This small molecule binds to this protein.
Small molecule (SMILES): O=C(O)c1cc(C(=O)O)n(Cc2ccccc2Cl)n1

Sequence of chain 1.B:
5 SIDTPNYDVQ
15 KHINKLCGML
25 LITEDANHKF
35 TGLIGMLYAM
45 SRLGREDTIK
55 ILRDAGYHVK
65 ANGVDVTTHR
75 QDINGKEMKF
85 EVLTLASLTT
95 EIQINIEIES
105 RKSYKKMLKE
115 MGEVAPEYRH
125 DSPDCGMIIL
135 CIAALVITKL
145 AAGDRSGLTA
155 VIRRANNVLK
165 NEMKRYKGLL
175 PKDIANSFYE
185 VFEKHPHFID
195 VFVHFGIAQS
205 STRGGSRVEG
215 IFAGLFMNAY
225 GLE

Binding-site contacts:
Ligand atom C2 contacts residue ARG105 of chain 1.B at 4.0 Å.
Ligand atom C11 contacts residue ARG105 of chain 1.B at 4.0 Å.
Ligand atom C1 contacts residue LYS19 of chain 1.B at 3.6 Å.
Ligand atom N1 contacts residue HIS124 of chain 1.B at 4.0 Å.
Ligand atom C11 contacts residue TYR108 of chain 1.B at 4.0 Å (hydrophobic).
Ligand atom O2 contacts residue LYS109 of chain 1.B at 4.0 Å.
Ligand atom C9 contacts residue TYR108 of chain 1.B at 3.5 Å (hydrophobic).
Ligand atom C10 contacts residue ARG123 of chain 1.B at 3.8 Å.
Ligand atom C1 contacts residue HIS124 of chain 1.B at 3.9 Å.
Ligand atom C contacts residue ARG105 of chain 1.B at 3.7 Å.
Ligand atom C6 contacts residue HIS124 of chain 1.B at 3.6 Å.
Ligand atom C3 contacts residue HIS124 of chain 1.B at 3.6 Å.
Ligand atom C5 contacts residue ARG105 of chain 1.B at 4.2 Å.
Ligand atom C4 contacts residue HIS124 of chain 1.B at 3.3 Å.
Ligand atom C7 contacts residue TYR108 of chain 1.B at 3.5 Å (hydrophobic).
Ligand atom CL contacts residue HIS124 of chain 1.B at 3.9 Å.
Ligand atom O1 contacts residue ARG123 of chain 1.B at 2.9 Å (salt-bridge).
Ligand atom C3 contacts residue ARG105 of chain 1.B at 3.8 Å.
Ligand atom CL contacts residue ARG105 of chain 1.B at 3.8 Å.
Ligand atom C2 contacts residue MET23 of chain 1.B at 4.0 Å (hydrophobic).
Ligand atom N contacts residue TYR108 of chain 1.B at 3.4 Å.
Ligand atom C1 contacts residue ARG105 of chain 1.B at 3.7 Å.
Ligand atom C1 contacts residue GLU101 of chain 1.B at 4.1 Å.
Ligand atom C6 contacts residue TYR108 of chain 1.B at 3.5 Å (hydrophobic).
Ligand atom O2 contacts residue TYR108 of chain 1.B at 3.9 Å.
Ligand atom C8 contacts residue TYR108 of chain 1.B at 3.9 Å (hydrophobic).
Ligand atom C contacts residue HIS124 of chain 1.B at 3.8 Å.
Ligand atom O2 contacts residue ARG105 of chain 1.B at 3.1 Å.
Ligand atom CL contacts residue SER104 of chain 1.B at 3.5 Å.
Ligand atom C2 contacts residue GLU101 of chain 1.B at 4.1 Å.
Ligand atom C4 contacts residue ARG105 of chain 1.B at 4.2 Å.
Ligand atom CL contacts residue ILE26 of chain 1.B at 4.0 Å.
Ligand atom CL contacts residue TYR108 of chain 1.B at 3.9 Å.
Ligand atom N1 contacts residue TYR108 of chain 1.B at 3.4 Å.
Ligand atom C contacts residue LYS19 of chain 1.B at 3.8 Å.
Ligand atom N1 contacts residue ARG123 of chain 1.B at 3.7 Å.
Ligand atom C10 contacts residue TYR108 of chain 1.B at 3.8 Å (hydrophobic).
Ligand atom O contacts residue TYR108 of chain 1.B at 4.0 Å.
Ligand atom C2 contacts residue HIS124 of chain 1.B at 3.8 Å.
Ligand atom C5 contacts residue HIS124 of chain 1.B at 3.6 Å.